Binding-site contacts:
Ligand atom C4 contacts residue ARG227 of chain 1.M at 3.1 Å.
Ligand atom O2G contacts residue LYS271 of chain 1.P at 3.2 Å (salt-bridge).
Ligand atom O1A contacts residue ARG227 of chain 1.M at 2.7 Å (salt-bridge).
Ligand atom O1G contacts residue GTP1 of chain 1.MD at 2.5 Å (h-bond).
Ligand atom N9 contacts residue ARG227 of chain 1.M at 3.3 Å (salt-bridge).
Ligand atom O2B contacts residue GTP1 of chain 1.MD at 2.9 Å.
Ligand atom O3' contacts residue ASN13 of chain 1.O at 3.2 Å (h-bond).
Ligand atom C6 contacts residue ARG227 of chain 1.M at 3.4 Å.
Ligand atom O3G contacts residue ARG246 of chain 1.M at 2.8 Å (salt-bridge).
Ligand atom O2G contacts residue ARG246 of chain 1.M at 2.4 Å (salt-bridge).
Ligand atom O3' contacts residue VAL50 of chain 1.P at 2.6 Å (h-bond).
Ligand atom N3 contacts residue ARG227 of chain 1.M at 3.5 Å (salt-bridge).
Ligand atom N7 contacts residue ARG227 of chain 1.M at 3.4 Å (salt-bridge).
Ligand atom C2 contacts residue ARG227 of chain 1.M at 3.5 Å.
Ligand atom N6 contacts residue ARG266 of chain 1.P at 3.4 Å.
Ligand atom C3' contacts residue VAL50 of chain 1.P at 3.4 Å (hydrophobic).
Ligand atom O1B contacts residue MG1 of chain 1.KD at 2.2 Å.
Ligand atom PG contacts residue ARG246 of chain 1.M at 3.2 Å.
Ligand atom O1A contacts residue LYS248 of chain 1.M at 2.8 Å (salt-bridge).
Ligand atom C2' contacts residue PHE51 of chain 1.P at 3.4 Å (hydrophobic).
Ligand atom N1 contacts residue ARG227 of chain 1.M at 3.4 Å.
Ligand atom O2A contacts residue HIS270 of chain 1.P at 2.5 Å (h-bond).
Ligand atom O3A contacts residue LYS248 of chain 1.M at 3.0 Å (salt-bridge).
Ligand atom O1G contacts residue LYS417 of chain 1.M at 3.2 Å (salt-bridge).
Ligand atom N6 contacts residue ASN252 of chain 1.M at 3.1 Å (h-bond).
Ligand atom O1B contacts residue GTP1 of chain 1.MD at 3.0 Å (h-bond).
Ligand atom C5 contacts residue ARG227 of chain 1.M at 3.3 Å.
Ligand atom O3' contacts residue GTP1 of chain 1.MD at 2.5 Å (h-bond).
Ligand atom N3 contacts residue ASN13 of chain 1.O at 3.1 Å (h-bond).
Ligand atom O2B contacts residue LYS271 of chain 1.P at 3.1 Å (salt-bridge).
Ligand atom N9 contacts residue PHE51 of chain 1.P at 3.5 Å.
Ligand atom O3B contacts residue LYS271 of chain 1.P at 2.7 Å (salt-bridge).
Ligand atom O4' contacts residue ARG227 of chain 1.M at 3.1 Å (salt-bridge).
Ligand atom O1G contacts residue LYS271 of chain 1.P at 3.5 Å (salt-bridge).
Ligand atom C3' contacts residue GTP1 of chain 1.MD at 3.0 Å.
Ligand atom PA contacts residue LYS248 of chain 1.M at 3.4 Å.
Ligand atom C1' contacts residue PHE51 of chain 1.P at 3.4 Å (hydrophobic).
Ligand atom PB contacts residue GTP1 of chain 1.MD at 3.4 Å.
Ligand atom PG contacts residue LYS271 of chain 1.P at 3.4 Å.
Ligand atom O2A contacts residue LYS271 of chain 1.P at 3.5 Å (salt-bridge).

Sequence of chain 1.O:
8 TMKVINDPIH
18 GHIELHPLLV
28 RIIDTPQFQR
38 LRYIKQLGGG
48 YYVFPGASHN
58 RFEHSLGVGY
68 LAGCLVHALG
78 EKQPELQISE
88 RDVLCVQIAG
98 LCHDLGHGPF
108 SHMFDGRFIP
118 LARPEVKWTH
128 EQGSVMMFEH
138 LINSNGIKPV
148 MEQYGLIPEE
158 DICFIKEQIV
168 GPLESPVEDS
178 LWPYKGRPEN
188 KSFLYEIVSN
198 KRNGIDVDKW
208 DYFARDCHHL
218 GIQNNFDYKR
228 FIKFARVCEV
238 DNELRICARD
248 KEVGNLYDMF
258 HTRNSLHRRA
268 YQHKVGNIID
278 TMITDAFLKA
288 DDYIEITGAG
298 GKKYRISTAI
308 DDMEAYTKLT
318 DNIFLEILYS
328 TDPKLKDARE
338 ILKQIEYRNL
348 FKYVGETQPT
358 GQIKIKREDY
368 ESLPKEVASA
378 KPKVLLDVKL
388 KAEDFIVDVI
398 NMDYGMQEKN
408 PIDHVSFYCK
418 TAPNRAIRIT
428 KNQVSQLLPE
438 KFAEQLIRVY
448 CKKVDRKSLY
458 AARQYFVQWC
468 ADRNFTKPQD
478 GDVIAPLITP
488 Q

Sequence of chain 1.M:
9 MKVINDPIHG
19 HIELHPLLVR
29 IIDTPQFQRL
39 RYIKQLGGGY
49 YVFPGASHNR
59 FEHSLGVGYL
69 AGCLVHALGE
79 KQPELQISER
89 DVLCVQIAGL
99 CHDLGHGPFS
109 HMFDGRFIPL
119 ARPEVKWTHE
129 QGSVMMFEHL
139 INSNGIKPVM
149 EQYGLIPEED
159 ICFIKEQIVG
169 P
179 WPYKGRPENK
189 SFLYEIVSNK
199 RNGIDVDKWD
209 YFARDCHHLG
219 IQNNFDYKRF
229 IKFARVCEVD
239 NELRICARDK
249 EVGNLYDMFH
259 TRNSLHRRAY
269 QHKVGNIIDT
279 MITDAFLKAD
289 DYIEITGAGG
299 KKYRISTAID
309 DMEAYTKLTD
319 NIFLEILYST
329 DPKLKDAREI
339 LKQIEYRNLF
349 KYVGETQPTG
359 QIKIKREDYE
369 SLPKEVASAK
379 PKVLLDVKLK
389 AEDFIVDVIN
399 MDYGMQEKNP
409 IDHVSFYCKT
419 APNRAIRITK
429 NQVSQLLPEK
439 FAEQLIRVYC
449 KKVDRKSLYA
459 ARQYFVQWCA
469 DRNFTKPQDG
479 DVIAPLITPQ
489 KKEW

The protein below binds the small molecule below.
Small molecule (SMILES): Nc1ncnc2c1ncn2[C@H]1C[C@H](O)[C@@H](CO[P](=O)(O)O[P](=O)(O)OP(=O)(O)O)O1

Sequence of chain 1.P:
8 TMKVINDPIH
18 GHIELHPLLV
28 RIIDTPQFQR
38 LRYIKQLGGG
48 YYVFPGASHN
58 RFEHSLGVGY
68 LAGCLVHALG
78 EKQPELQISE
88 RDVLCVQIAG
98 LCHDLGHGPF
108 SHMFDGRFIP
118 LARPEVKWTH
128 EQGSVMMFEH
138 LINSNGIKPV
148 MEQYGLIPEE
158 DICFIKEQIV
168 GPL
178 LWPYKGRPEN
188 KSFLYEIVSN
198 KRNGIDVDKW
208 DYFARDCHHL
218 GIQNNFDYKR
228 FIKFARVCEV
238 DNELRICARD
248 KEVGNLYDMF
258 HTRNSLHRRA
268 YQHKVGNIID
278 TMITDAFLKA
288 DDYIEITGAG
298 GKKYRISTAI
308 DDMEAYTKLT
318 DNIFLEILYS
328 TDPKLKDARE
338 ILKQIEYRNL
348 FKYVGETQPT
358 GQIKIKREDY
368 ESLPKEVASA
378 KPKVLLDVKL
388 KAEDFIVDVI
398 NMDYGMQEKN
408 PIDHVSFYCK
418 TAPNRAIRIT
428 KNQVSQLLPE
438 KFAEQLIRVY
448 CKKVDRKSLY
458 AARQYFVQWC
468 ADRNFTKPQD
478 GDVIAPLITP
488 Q